A protein and the small-molecule ligand that binds it are described below.
Small molecule (SMILES): C[C@@H]1CN(CC(=O)N2CC(C)(C)c3ncc(Cc4ccc(F)cc4)cc32)[C@@H](CN2CCOC[C@H]2C)C[NH2+]1

Sequence of chain 1.B:
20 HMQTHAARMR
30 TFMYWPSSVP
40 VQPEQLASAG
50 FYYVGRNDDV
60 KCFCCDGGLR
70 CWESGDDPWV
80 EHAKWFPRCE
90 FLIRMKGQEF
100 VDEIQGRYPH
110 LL

Binding-site contacts:
Ligand atom C36 contacts residue CYS70 of chain 1.B at 3.5 Å (hydrophobic).
Ligand atom F22 contacts residue LYS60 of chain 1.B at 3.5 Å.
Ligand atom C24 contacts residue ARG69 of chain 1.B at 3.7 Å.
Ligand atom C21 contacts residue ASP58 of chain 1.B at 3.7 Å.
Ligand atom C1 contacts residue GLU80 of chain 1.B at 3.7 Å.
Ligand atom F22 contacts residue ASP58 of chain 1.B at 3.6 Å.
Ligand atom C25 contacts residue GLY67 of chain 1.B at 3.6 Å.
Ligand atom C3 contacts residue GLU80 of chain 1.B at 3.6 Å.
Ligand atom C26 contacts residue GLY67 of chain 1.B at 3.3 Å.
Ligand atom N8 contacts residue GLY67 of chain 1.B at 3.8 Å.
Ligand atom C35 contacts residue TRP84 of chain 1.B at 3.9 Å (hydrophobic).
Ligand atom C1 contacts residue TRP71 of chain 1.B at 3.5 Å (hydrophobic).
Ligand atom C19 contacts residue GLY67 of chain 1.B at 3.7 Å.
Ligand atom C20 contacts residue GLY67 of chain 1.B at 3.8 Å.
Ligand atom C11 contacts residue PHE85 of chain 1.B at 3.5 Å (hydrophobic).
Ligand atom C9 contacts residue TRP84 of chain 1.B at 3.7 Å (hydrophobic).
Ligand atom C19 contacts residue LEU68 of chain 1.B at 3.6 Å (hydrophobic).
Ligand atom C27 contacts residue ARG69 of chain 1.B at 3.4 Å.
Ligand atom C11 contacts residue GLY67 of chain 1.B at 3.5 Å.
Ligand atom F22 contacts residue VAL53 of chain 1.B at 3.7 Å.
Ligand atom N37 contacts residue CYS70 of chain 1.B at 2.8 Å (h-bond).
Ligand atom C2 contacts residue ARG69 of chain 1.B at 3.4 Å.
Ligand atom C6 contacts residue LEU68 of chain 1.B at 3.7 Å (hydrophobic).
Ligand atom F22 contacts residue VAL59 of chain 1.B at 3.7 Å.
Ligand atom C13 contacts residue GLY67 of chain 1.B at 3.4 Å.
Ligand atom N37 contacts residue ARG69 of chain 1.B at 2.8 Å (salt-bridge).
Ligand atom C36 contacts residue ARG69 of chain 1.B at 3.5 Å.
Ligand atom C18 contacts residue ARG69 of chain 1.B at 3.6 Å.
Ligand atom O7 contacts residue ARG69 of chain 1.B at 2.9 Å (salt-bridge).
Ligand atom O7 contacts residue LEU68 of chain 1.B at 3.5 Å.
Ligand atom C3 contacts residue ARG69 of chain 1.B at 3.4 Å.
Ligand atom C20 contacts residue ASP58 of chain 1.B at 3.6 Å.
Ligand atom C20 contacts residue LEU68 of chain 1.B at 3.5 Å (hydrophobic).
Ligand atom C1 contacts residue ARG69 of chain 1.B at 3.6 Å.
Ligand atom N14 contacts residue GLY67 of chain 1.B at 3.8 Å.
Ligand atom C17 contacts residue ARG69 of chain 1.B at 3.5 Å.
Ligand atom C2 contacts residue GLU80 of chain 1.B at 3.4 Å.
Ligand atom C20 contacts residue VAL59 of chain 1.B at 3.5 Å (hydrophobic).
Ligand atom C5 contacts residue TRP84 of chain 1.B at 3.5 Å (hydrophobic).
Ligand atom C1 contacts residue ASP75 of chain 1.B at 3.5 Å.